This protein binds this small molecule.
Small molecule (SMILES): Nc1ncccc1Cl

Binding-site contacts:
Ligand atom C3 contacts residue GLU84 of chain 1.A at 4.0 Å.
Ligand atom CL contacts residue ASN106 of chain 1.A at 2.9 Å.
Ligand atom C3 contacts residue PHE83 of chain 1.A at 4.0 Å (hydrophobic).
Ligand atom C2 contacts residue LYS82 of chain 1.A at 4.3 Å.
Ligand atom C4 contacts residue LYS82 of chain 1.A at 3.8 Å.
Ligand atom C3 contacts residue LYS82 of chain 1.A at 3.6 Å.
Ligand atom CL contacts residue GLU84 of chain 1.A at 3.6 Å.
Ligand atom CL contacts residue PHE83 of chain 1.A at 3.5 Å.
Ligand atom C4 contacts residue PHE83 of chain 1.A at 4.2 Å (hydrophobic).
Ligand atom CL contacts residue LYS82 of chain 1.A at 3.9 Å.

Sequence of chain 1.A:
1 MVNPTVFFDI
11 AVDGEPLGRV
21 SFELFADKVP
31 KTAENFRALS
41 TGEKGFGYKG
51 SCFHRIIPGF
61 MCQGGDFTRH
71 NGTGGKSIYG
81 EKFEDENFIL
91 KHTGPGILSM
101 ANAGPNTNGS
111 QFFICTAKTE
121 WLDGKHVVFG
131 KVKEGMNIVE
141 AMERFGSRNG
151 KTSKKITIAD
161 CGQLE